Sequence of chain 1.B:
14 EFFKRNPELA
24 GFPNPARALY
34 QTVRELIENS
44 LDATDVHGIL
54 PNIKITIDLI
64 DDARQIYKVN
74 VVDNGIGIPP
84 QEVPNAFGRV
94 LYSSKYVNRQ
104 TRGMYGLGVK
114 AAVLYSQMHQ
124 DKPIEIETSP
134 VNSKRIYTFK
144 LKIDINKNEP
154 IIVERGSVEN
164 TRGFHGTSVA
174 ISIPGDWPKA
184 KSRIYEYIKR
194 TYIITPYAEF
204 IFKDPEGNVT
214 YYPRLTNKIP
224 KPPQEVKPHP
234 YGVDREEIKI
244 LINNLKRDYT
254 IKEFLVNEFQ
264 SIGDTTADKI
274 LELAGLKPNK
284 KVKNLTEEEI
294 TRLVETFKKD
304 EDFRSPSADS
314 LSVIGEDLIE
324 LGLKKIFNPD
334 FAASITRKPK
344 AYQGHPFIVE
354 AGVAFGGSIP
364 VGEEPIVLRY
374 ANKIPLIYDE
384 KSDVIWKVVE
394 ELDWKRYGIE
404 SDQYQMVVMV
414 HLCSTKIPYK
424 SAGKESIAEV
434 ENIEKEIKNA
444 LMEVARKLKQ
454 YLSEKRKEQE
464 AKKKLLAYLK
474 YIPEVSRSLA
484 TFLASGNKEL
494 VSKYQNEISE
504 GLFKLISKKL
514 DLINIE

A small-molecule ligand and the protein it binds are described below.
Small molecule (SMILES): C[C@@H]1C[C@H]2O[C@@H]2/C=C\C=C\C(=O)Cc2c(Cl)c(O)cc(O)c2C(=O)O1

Binding-site contacts:
Ligand atom C10 contacts residue ASN42 of chain 1.B at 4.2 Å.
Ligand atom O5 contacts residue VAL112 of chain 1.B at 3.3 Å.
Ligand atom C6 contacts residue VAL172 of chain 1.B at 4.0 Å (hydrophobic).
Ligand atom C16 contacts residue ALA46 of chain 1.B at 3.6 Å (hydrophobic).
Ligand atom C5 contacts residue SER43 of chain 1.B at 4.2 Å.
Ligand atom O6 contacts residue ASP45 of chain 1.B at 3.7 Å.
Ligand atom C2 contacts residue THR170 of chain 1.B at 3.8 Å.
Ligand atom C1 contacts residue THR170 of chain 1.B at 3.6 Å.
Ligand atom C17 contacts residue GLY80 of chain 1.B at 3.9 Å.
Ligand atom C14 contacts residue ALA46 of chain 1.B at 4.1 Å (hydrophobic).
Ligand atom O3 contacts residue SER43 of chain 1.B at 3.6 Å (h-bond).
Ligand atom C5 contacts residue ASN42 of chain 1.B at 4.3 Å.
Ligand atom O3 contacts residue ALA46 of chain 1.B at 4.1 Å.
Ligand atom C18 contacts residue ILE81 of chain 1.B at 3.7 Å (hydrophobic).
Ligand atom C18 contacts residue GLY80 of chain 1.B at 3.2 Å.
Ligand atom CL1 contacts residue VAL112 of chain 1.B at 3.4 Å.
Ligand atom C4 contacts residue ASP76 of chain 1.B at 4.3 Å.
Ligand atom O2 contacts residue GLY80 of chain 1.B at 3.4 Å.
Ligand atom O4 contacts residue VAL172 of chain 1.B at 3.4 Å.
Ligand atom C5 contacts residue VAL172 of chain 1.B at 3.5 Å (hydrophobic).
Ligand atom O2 contacts residue ILE81 of chain 1.B at 4.2 Å.
Ligand atom C11 contacts residue ASN42 of chain 1.B at 4.1 Å.
Ligand atom CL1 contacts residue PHE90 of chain 1.B at 4.0 Å.
Ligand atom C3 contacts residue ASP76 of chain 1.B at 4.2 Å.
Ligand atom C3 contacts residue SER43 of chain 1.B at 3.8 Å.
Ligand atom C4 contacts residue SER43 of chain 1.B at 3.2 Å.
Ligand atom CL1 contacts residue VAL172 of chain 1.B at 4.3 Å.
Ligand atom C14 contacts residue ASP45 of chain 1.B at 3.8 Å.
Ligand atom O4 contacts residue LEU39 of chain 1.B at 3.1 Å.
Ligand atom C16 contacts residue ILE79 of chain 1.B at 3.9 Å (hydrophobic).
Ligand atom C12 contacts residue ASN42 of chain 1.B at 3.9 Å.
Ligand atom C17 contacts residue ALA46 of chain 1.B at 4.3 Å (hydrophobic).
Ligand atom O3 contacts residue ASP76 of chain 1.B at 3.0 Å (salt-bridge).
Ligand atom C3 contacts residue THR170 of chain 1.B at 3.5 Å.
Ligand atom O3 contacts residue THR170 of chain 1.B at 3.0 Å.
Ligand atom O2 contacts residue ALA46 of chain 1.B at 4.3 Å.
Ligand atom CL1 contacts residue ASN42 of chain 1.B at 4.0 Å.
Ligand atom C9 contacts residue VAL112 of chain 1.B at 4.2 Å (hydrophobic).
Ligand atom C4 contacts residue VAL172 of chain 1.B at 4.0 Å (hydrophobic).
Ligand atom O2 contacts residue THR170 of chain 1.B at 2.7 Å (h-bond).